Binding-site contacts:
Ligand atom C1 contacts residue SER94 of chain 1.A at 4.1 Å.
Ligand atom O5 contacts residue GLN36 of chain 1.A at 3.9 Å.
Ligand atom C8 contacts residue PHE101 of chain 1.A at 3.5 Å (hydrophobic).
Ligand atom O6 contacts residue PHE106 of chain 1.B at 3.5 Å (h-bond).
Ligand atom C3 contacts residue ASN92 of chain 1.A at 3.8 Å.
Ligand atom C5 contacts residue ASN92 of chain 1.A at 3.6 Å.
Ligand atom C5 contacts residue GLN107 of chain 1.B at 4.2 Å.
Ligand atom O3 contacts residue GLN107 of chain 1.B at 3.9 Å.
Ligand atom O5 contacts residue GLN107 of chain 1.B at 4.2 Å.
Ligand atom C5 contacts residue GLU108 of chain 1.B at 3.9 Å.
Ligand atom O7 contacts residue GLU108 of chain 1.B at 3.5 Å (salt-bridge).
Ligand atom N2 contacts residue PHE106 of chain 1.B at 3.8 Å.
Ligand atom C8 contacts residue LEU105 of chain 1.A at 3.9 Å (hydrophobic).
Ligand atom O5 contacts residue SER94 of chain 1.A at 3.7 Å.
Ligand atom O5 contacts residue GLU108 of chain 1.B at 3.6 Å (salt-bridge).
Ligand atom C3 contacts residue VAL109 of chain 1.B at 3.5 Å (hydrophobic).
Ligand atom C5 contacts residue SER94 of chain 1.A at 3.7 Å.
Ligand atom C2 contacts residue ASN92 of chain 1.A at 2.5 Å.
Ligand atom O2 contacts residue GLN107 of chain 1.B at 3.3 Å (h-bond).
Ligand atom O3 contacts residue GLU108 of chain 1.B at 3.0 Å.
Ligand atom C6 contacts residue LYS34 of chain 1.A at 3.4 Å.
Ligand atom C7 contacts residue GLU108 of chain 1.B at 4.0 Å.
Ligand atom O6 contacts residue LYS34 of chain 1.A at 4.0 Å.
Ligand atom C6 contacts residue SER94 of chain 1.A at 3.9 Å.
Ligand atom C6 contacts residue GLN107 of chain 1.B at 3.5 Å.
Ligand atom C4 contacts residue ASN92 of chain 1.A at 4.2 Å.
Ligand atom C7 contacts residue ASN92 of chain 1.A at 3.9 Å.
Ligand atom C1 contacts residue GLN36 of chain 1.A at 4.0 Å.
Ligand atom N2 contacts residue ASN92 of chain 1.A at 2.8 Å (h-bond).
Ligand atom O3 contacts residue VAL109 of chain 1.B at 3.5 Å (h-bond).
Ligand atom C8 contacts residue ASN92 of chain 1.A at 4.0 Å.
Ligand atom C6 contacts residue GLU108 of chain 1.B at 3.7 Å.
Ligand atom C1 contacts residue VAL103 of chain 1.A at 4.3 Å (hydrophobic).
Ligand atom C8 contacts residue PHE106 of chain 1.B at 3.5 Å (hydrophobic).
Ligand atom C8 contacts residue LEU100 of chain 1.B at 3.7 Å (hydrophobic).
Ligand atom O5 contacts residue GLU108 of chain 1.B at 4.1 Å.
Ligand atom C1 contacts residue ASN92 of chain 1.A at 1.4 Å.
Ligand atom O5 contacts residue ASN92 of chain 1.A at 2.3 Å (h-bond).
Ligand atom C3 contacts residue GLU108 of chain 1.B at 4.2 Å.
Ligand atom C7 contacts residue PHE106 of chain 1.B at 4.2 Å (hydrophobic).

Sequence of chain 1.B:
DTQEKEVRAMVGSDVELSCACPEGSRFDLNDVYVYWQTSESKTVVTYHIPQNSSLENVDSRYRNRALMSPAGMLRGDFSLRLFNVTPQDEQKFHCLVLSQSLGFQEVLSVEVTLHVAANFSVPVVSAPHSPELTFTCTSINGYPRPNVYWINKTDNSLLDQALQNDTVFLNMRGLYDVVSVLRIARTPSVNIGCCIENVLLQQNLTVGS

A small-molecule ligand and the protein it binds are described below.
Small molecule (SMILES): CC(=O)N[C@H]1[C@H](O[C@H]2[C@H](O)[C@@H](NC(C)=O)CO[C@@H]2CO)O[C@H](CO)[C@@H](O[C@@H]2O[C@H](CO[C@H]3O[C@H](CO)[C@@H](O)[C@H](O)[C@@H]3O)[C@@H](O)[C@H](O[C@H]3O[C@H](CO)[C@@H](O)[C@H](O)[C@@H]3O)[C@@H]2O)[C@@H]1O

Sequence of chain 1.A:
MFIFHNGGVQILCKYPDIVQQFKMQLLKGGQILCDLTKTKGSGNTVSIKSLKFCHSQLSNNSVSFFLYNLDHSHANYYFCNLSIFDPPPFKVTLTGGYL